Binding-site contacts:
Ligand atom CBI contacts residue ASP69 of chain 1.A at 3.4 Å.
Ligand atom CAS contacts residue LEU67 of chain 1.A at 3.3 Å (hydrophobic).
Ligand atom OAK contacts residue ASP69 of chain 1.A at 3.1 Å (salt-bridge).
Ligand atom OAI contacts residue LEU67 of chain 1.A at 3.6 Å.
Ligand atom OAF contacts residue GLN79 of chain 1.G at 3.0 Å (h-bond).
Ligand atom CCV contacts residue THR68 of chain 1.G at 3.3 Å.
Ligand atom CCV contacts residue ASP69 of chain 1.G at 3.3 Å.
Ligand atom CAC contacts residue ASP69 of chain 1.A at 3.4 Å.
Ligand atom CAS contacts residue GLY66 of chain 1.A at 3.3 Å.
Ligand atom CBH contacts residue ASN9 of chain 1.G at 3.5 Å.
Ligand atom NBZ contacts residue ARG8 of chain 1.G at 3.4 Å (salt-bridge).
Ligand atom CBU contacts residue ASN9 of chain 1.A at 3.5 Å.
Ligand atom NCC contacts residue GLY66 of chain 1.A at 3.0 Å (h-bond).
Ligand atom CB contacts residue GLU74 of chain 1.A at 3.5 Å.
Ligand atom OAJ contacts residue LEU67 of chain 1.G at 3.5 Å.
Ligand atom NCE contacts residue THR68 of chain 1.A at 3.0 Å (h-bond).
Ligand atom OAJ contacts residue THR68 of chain 1.G at 3.0 Å (h-bond).
Ligand atom OAF contacts residue TRP83 of chain 1.G at 3.4 Å (h-bond).
Ligand atom N contacts residue GLU74 of chain 1.A at 2.8 Å (salt-bridge).
Ligand atom NCB contacts residue GLU74 of chain 1.G at 2.9 Å (salt-bridge).
Ligand atom CA contacts residue ASP69 of chain 1.A at 3.4 Å.
Ligand atom CA contacts residue THR68 of chain 1.A at 3.5 Å.
Ligand atom NCD contacts residue GLY66 of chain 1.G at 2.7 Å (h-bond).
Ligand atom CCP contacts residue GLY66 of chain 1.G at 3.5 Å.
Ligand atom CAD contacts residue ASP69 of chain 1.G at 3.1 Å.
Ligand atom OAI contacts residue THR68 of chain 1.A at 3.0 Å (h-bond).
Ligand atom CAC contacts residue GLU74 of chain 1.A at 3.3 Å.
Ligand atom CAD contacts residue GLU74 of chain 1.G at 3.6 Å.
Ligand atom CBD contacts residue THR68 of chain 1.G at 3.5 Å.
Ligand atom CCJ contacts residue GLY66 of chain 1.G at 3.5 Å.
Ligand atom CAR contacts residue GLY66 of chain 1.G at 3.5 Å.
Ligand atom CB contacts residue THR68 of chain 1.A at 3.5 Å.
Ligand atom CCZ contacts residue GLY66 of chain 1.G at 3.4 Å.
Ligand atom CAW contacts residue TRP83 of chain 1.G at 3.5 Å (hydrophobic).
Ligand atom CBF contacts residue TYR84 of chain 1.G at 3.6 Å (hydrophobic).
Ligand atom O contacts residue TRP83 of chain 1.A at 3.4 Å (h-bond).
Ligand atom CCY contacts residue GLY66 of chain 1.A at 3.4 Å.
Ligand atom CAB contacts residue THR68 of chain 1.G at 3.3 Å.
Ligand atom CAO contacts residue LEU67 of chain 1.A at 3.4 Å (hydrophobic).
Ligand atom NCF contacts residue THR68 of chain 1.G at 3.1 Å (h-bond).

A small-molecule ligand and the protein it binds are described below.
Small molecule (SMILES): CC[C@H](NC)C(=O)N[C@@H]1C(=O)N2[C@@H](CC[C@@H]1CO)CC[C@H]2C(=O)N[C@@H](c1ccccc1)c1cn(CCCCc2ccc(CCCCn3cc([C@@H](NC(=O)[C@@H]4CC[C@@H]5CC[C@H](CO)[C@H](NC(=O)[C@H](CC)NC)C(=O)N54)c4ccccc4)nn3)cc2)nn1

Sequence of chain 1.A:
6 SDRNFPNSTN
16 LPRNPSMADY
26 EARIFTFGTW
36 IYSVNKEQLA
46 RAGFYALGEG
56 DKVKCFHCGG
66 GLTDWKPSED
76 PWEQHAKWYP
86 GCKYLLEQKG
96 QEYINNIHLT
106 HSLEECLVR

Sequence of chain 1.G:
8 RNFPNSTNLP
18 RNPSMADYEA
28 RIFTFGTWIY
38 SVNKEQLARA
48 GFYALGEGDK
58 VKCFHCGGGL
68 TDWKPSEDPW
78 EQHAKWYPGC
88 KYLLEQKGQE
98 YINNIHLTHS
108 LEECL